A protein and the small-molecule ligand that binds it are described below.
Small molecule (SMILES): CC(C)CN(C[C@@H](O)[C@H](Cc1ccccc1)NC(=O)O[C@H]1CO[C@H]2OCC[C@H]21)S(=O)(=O)c1ccc(N)cc1

Binding-site contacts:
Ligand atom O18 contacts residue ASP25 of chain 1.A at 2.7 Å (salt-bridge).
Ligand atom C34 contacts residue ILE82 of chain 1.B at 2.6 Å (hydrophobic).
Ligand atom O18 contacts residue ASP25 of chain 1.B at 1.5 Å.
Ligand atom O10 contacts residue ILE50 of chain 1.A at 2.7 Å.
Ligand atom C2 contacts residue ILE32 of chain 1.B at 2.8 Å (hydrophobic).
Ligand atom O26 contacts residue ASP30 of chain 1.A at 2.5 Å.
Ligand atom N1 contacts residue ASP30 of chain 1.B at 2.2 Å.
Ligand atom D18 contacts residue ASP25 of chain 1.B at 2.0 Å.
Ligand atom D18 contacts residue GLY27 of chain 1.B at 2.7 Å.
Ligand atom C14 contacts residue ILE84 of chain 1.A at 3.0 Å (hydrophobic).
Ligand atom C27 contacts residue ASP29 of chain 1.A at 3.0 Å.
Ligand atom C15 contacts residue ILE82 of chain 1.A at 2.9 Å (hydrophobic).
Ligand atom C36 contacts residue PRO81 of chain 1.B at 2.9 Å (hydrophobic).
Ligand atom D11 contacts residue ILE32 of chain 1.B at 2.9 Å.
Ligand atom O26 contacts residue ASP29 of chain 1.A at 2.8 Å.
Ligand atom D12 contacts residue ASP30 of chain 1.B at 2.0 Å.
Ligand atom C35 contacts residue PRO81 of chain 1.B at 3.1 Å (hydrophobic).
Ligand atom C3 contacts residue ALA28 of chain 1.B at 2.9 Å (hydrophobic).
Ligand atom C29 contacts residue ASP29 of chain 1.A at 2.8 Å.
Ligand atom C25 contacts residue VAL47 of chain 1.A at 3.1 Å (hydrophobic).
Ligand atom C2 contacts residue ASP30 of chain 1.B at 3.0 Å.
Ligand atom O10 contacts residue GLY49 of chain 1.B at 2.1 Å.
Ligand atom O22 contacts residue ILE50 of chain 1.B at 3.0 Å.
Ligand atom O9 contacts residue ILE50 of chain 1.A at 2.7 Å.
Ligand atom O18 contacts residue GLY27 of chain 1.A at 2.8 Å.
Ligand atom D18 contacts residue ASP25 of chain 1.A at 2.0 Å.
Ligand atom D20 contacts residue ALA28 of chain 1.A at 2.7 Å.
Ligand atom C4 contacts residue ALA28 of chain 1.B at 2.8 Å (hydrophobic).
Ligand atom C17 contacts residue ASP25 of chain 1.B at 2.7 Å.
Ligand atom C25 contacts residue ILE32 of chain 1.A at 2.8 Å (hydrophobic).
Ligand atom C33 contacts residue ILE82 of chain 1.B at 3.1 Å (hydrophobic).
Ligand atom O28 contacts residue ASP29 of chain 1.A at 2.1 Å.
Ligand atom C7 contacts residue VAL47 of chain 1.B at 2.7 Å (hydrophobic).
Ligand atom C35 contacts residue ILE82 of chain 1.B at 3.0 Å (hydrophobic).
Ligand atom D12 contacts residue ASP29 of chain 1.B at 2.7 Å.
Ligand atom D11 contacts residue ASP30 of chain 1.B at 1.8 Å.
Ligand atom D11 contacts residue LEU76 of chain 1.B at 2.8 Å.
Ligand atom C3 contacts residue ILE32 of chain 1.B at 2.8 Å (hydrophobic).
Ligand atom D20 contacts residue GLY27 of chain 1.A at 2.5 Å.
Ligand atom O23 contacts residue ALA28 of chain 1.A at 2.9 Å.

Sequence of chain 1.A:
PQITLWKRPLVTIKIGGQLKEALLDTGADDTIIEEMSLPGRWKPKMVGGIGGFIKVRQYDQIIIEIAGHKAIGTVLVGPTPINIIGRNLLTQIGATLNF

Sequence of chain 1.B:
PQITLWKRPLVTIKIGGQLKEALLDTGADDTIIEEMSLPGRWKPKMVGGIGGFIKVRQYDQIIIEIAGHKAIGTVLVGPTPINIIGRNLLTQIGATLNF